The small molecule below binds the protein below.
Small molecule (SMILES): CO[C@]12C=C[C@]34C[C@@]1(C)[C@@H](c1ccccc1)N[C@H]2[C@@]31CCN(C)[C@@H]4Cc2ccc(O)cc21

Binding-site contacts:
Ligand atom CAQ contacts residue TRP242 of chain 1.A at 4.0 Å (hydrophobic).
Ligand atom CAZ contacts residue TYR275 of chain 1.A at 3.8 Å (hydrophobic).
Ligand atom CAE contacts residue ILE245 of chain 1.A at 3.9 Å (hydrophobic).
Ligand atom CAB contacts residue ASP96 of chain 1.A at 3.3 Å.
Ligand atom CAZ contacts residue ASP96 of chain 1.A at 3.9 Å.
Ligand atom CAI contacts residue ASP96 of chain 1.A at 3.5 Å.
Ligand atom CAP contacts residue ASP96 of chain 1.A at 3.3 Å.
Ligand atom CAP contacts residue TYR97 of chain 1.A at 3.8 Å (hydrophobic).
Ligand atom CAM contacts residue HIS246 of chain 1.A at 4.0 Å.
Ligand atom CAL contacts residue VAL185 of chain 1.A at 3.6 Å (hydrophobic).
Ligand atom CAA contacts residue TRP267 of chain 1.A at 4.0 Å (hydrophobic).
Ligand atom NBB contacts residue TYR275 of chain 1.A at 3.3 Å (h-bond).
Ligand atom NAS contacts residue HIS3 of chain 1.A at 2.8 Å (h-bond).
Ligand atom OAD contacts residue VAL185 of chain 1.A at 4.0 Å.
Ligand atom CAU contacts residue VAL249 of chain 1.A at 4.1 Å (hydrophobic).
Ligand atom CAC contacts residue GLN73 of chain 1.A at 3.5 Å.
Ligand atom CAO contacts residue MET100 of chain 1.A at 3.9 Å (hydrophobic).
Ligand atom CAB contacts residue MET100 of chain 1.A at 3.8 Å (hydrophobic).
Ligand atom CAR contacts residue ASP96 of chain 1.A at 3.6 Å.
Ligand atom CAA contacts residue HIS3 of chain 1.A at 3.8 Å.
Ligand atom CAK contacts residue ASP96 of chain 1.A at 3.1 Å.
Ligand atom CAH contacts residue GLN73 of chain 1.A at 4.0 Å.
Ligand atom CAN contacts residue TYR97 of chain 1.A at 3.9 Å (hydrophobic).
Ligand atom CAM contacts residue MET100 of chain 1.A at 3.8 Å (hydrophobic).
Ligand atom CAF contacts residue TRP267 of chain 1.A at 4.0 Å (hydrophobic).
Ligand atom CAL contacts residue HIS246 of chain 1.A at 3.9 Å.
Ligand atom CAC contacts residue ILE271 of chain 1.A at 3.7 Å (hydrophobic).
Ligand atom CAR contacts residue TYR275 of chain 1.A at 3.7 Å (hydrophobic).
Ligand atom CAJ contacts residue SER4 of chain 1.A at 3.8 Å.
Ligand atom CAO contacts residue ASP96 of chain 1.A at 3.0 Å.
Ligand atom CAB contacts residue TYR275 of chain 1.A at 3.4 Å (hydrophobic).
Ligand atom CAI contacts residue ILE93 of chain 1.A at 4.0 Å (hydrophobic).
Ligand atom CAY contacts residue HIS3 of chain 1.A at 3.3 Å.
Ligand atom NBB contacts residue ASP96 of chain 1.A at 2.7 Å (salt-bridge).
Ligand atom OAT contacts residue HIS3 of chain 1.A at 3.7 Å.
Ligand atom CAV contacts residue HIS3 of chain 1.A at 4.0 Å.
Ligand atom CAG contacts residue VAL92 of chain 1.A at 3.9 Å (hydrophobic).
Ligand atom CAU contacts residue VAL185 of chain 1.A at 3.9 Å (hydrophobic).
Ligand atom OAD contacts residue VAL249 of chain 1.A at 3.6 Å.
Ligand atom CBA contacts residue HIS3 of chain 1.A at 3.7 Å.

Sequence of chain 1.A:
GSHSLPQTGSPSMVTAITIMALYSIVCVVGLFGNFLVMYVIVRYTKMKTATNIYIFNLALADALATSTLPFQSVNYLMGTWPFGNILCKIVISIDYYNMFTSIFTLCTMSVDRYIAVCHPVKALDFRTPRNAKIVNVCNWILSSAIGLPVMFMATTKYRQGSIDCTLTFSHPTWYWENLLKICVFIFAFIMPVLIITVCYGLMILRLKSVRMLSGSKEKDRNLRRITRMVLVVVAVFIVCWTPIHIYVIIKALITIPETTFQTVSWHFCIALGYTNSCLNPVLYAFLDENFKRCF